Sequence of chain 1.B:
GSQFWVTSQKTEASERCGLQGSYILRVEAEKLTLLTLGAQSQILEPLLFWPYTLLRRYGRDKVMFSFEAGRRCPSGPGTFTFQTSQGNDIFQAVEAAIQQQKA

The protein below binds the small molecule below.
Small molecule (SMILES): CC[C@H](C)[C@H](NC(=O)[C@H](CC1=c2ccccc2=NC1)NC(=O)[C@@H](N)[C@@H](C)O)C(=O)N[C@@H](CCC(=O)O)C(=O)N[C@@H](CC(N)=O)C(=O)N[C@@H](CCCCN)C(=O)N[C@@H](CC(C)C)C(=O)N[C@H](C=O)Cc1ccc(O[P@TB7](=O)(O)O)cc1

Binding-site contacts:
Ligand atom CA contacts residue THR57 of chain 1.B at 3.4 Å.
Ligand atom CE3 contacts residue GLY63 of chain 1.B at 3.6 Å.
Ligand atom OD1 contacts residue ILE102 of chain 1.B at 3.5 Å.
Ligand atom O1P contacts residue ARG60 of chain 1.B at 3.0 Å (salt-bridge).
Ligand atom CA contacts residue ARG60 of chain 1.B at 3.5 Å.
Ligand atom P contacts residue ARG75 of chain 1.B at 3.2 Å.
Ligand atom CH2 contacts residue SER70 of chain 1.B at 3.4 Å.
Ligand atom ND2 contacts residue LEU59 of chain 1.B at 2.7 Å (h-bond).
Ligand atom O2P contacts residue ARG75 of chain 1.B at 3.5 Å (salt-bridge).
Ligand atom CE1 contacts residue LEU58 of chain 1.B at 3.6 Å (hydrophobic).
Ligand atom CZ3 contacts residue ARG61 of chain 1.B at 3.5 Å.
Ligand atom CZ2 contacts residue SER70 of chain 1.B at 3.0 Å.
Ligand atom CE3 contacts residue TYR62 of chain 1.B at 3.3 Å (hydrophobic).
Ligand atom CD1 contacts residue TYR62 of chain 1.B at 3.1 Å (hydrophobic).
Ligand atom O contacts residue ARG64 of chain 1.B at 2.8 Å (salt-bridge).
Ligand atom O contacts residue TYR62 of chain 1.B at 3.2 Å (h-bond).
Ligand atom CD1 contacts residue LEU59 of chain 1.B at 3.0 Å (hydrophobic).
Ligand atom O contacts residue ARG61 of chain 1.B at 3.2 Å.
Ligand atom CG contacts residue LEU59 of chain 1.B at 3.6 Å (hydrophobic).
Ligand atom N contacts residue TYR62 of chain 1.B at 3.0 Å (h-bond).
Ligand atom CB contacts residue LEU59 of chain 1.B at 3.4 Å (hydrophobic).
Ligand atom O contacts residue THR57 of chain 1.B at 3.1 Å.
Ligand atom C contacts residue ARG64 of chain 1.B at 3.6 Å.
Ligand atom CA contacts residue TYR62 of chain 1.B at 3.4 Å (hydrophobic).
Ligand atom CD2 contacts residue TYR56 of chain 1.B at 3.6 Å (hydrophobic).
Ligand atom O contacts residue GLY63 of chain 1.B at 3.1 Å.
Ligand atom O3P contacts residue ARG60 of chain 1.B at 3.5 Å (salt-bridge).
Ligand atom N contacts residue ARG60 of chain 1.B at 2.8 Å (salt-bridge).
Ligand atom CD2 contacts residue ILE102 of chain 1.B at 3.5 Å (hydrophobic).
Ligand atom C contacts residue GLY63 of chain 1.B at 3.6 Å.
Ligand atom ND2 contacts residue TYR56 of chain 1.B at 2.5 Å (h-bond).
Ligand atom CD2 contacts residue GLN105 of chain 1.B at 3.6 Å.
Ligand atom O1P contacts residue ARG75 of chain 1.B at 2.2 Å (salt-bridge).
Ligand atom CG2 contacts residue ARG64 of chain 1.B at 3.2 Å.
Ligand atom CG contacts residue LEU59 of chain 1.B at 3.5 Å (hydrophobic).
Ligand atom CD1 contacts residue THR57 of chain 1.B at 3.3 Å.
Ligand atom P contacts residue ARG60 of chain 1.B at 3.2 Å.
Ligand atom CB contacts residue ARG60 of chain 1.B at 3.2 Å.
Ligand atom CA contacts residue ARG64 of chain 1.B at 3.3 Å.
Ligand atom CD1 contacts residue GLU99 of chain 1.B at 3.5 Å.